Binding-site contacts:
Ligand atom C6 contacts residue THR120 of chain 7.C at 3.4 Å.
Ligand atom C5 contacts residue THR89 of chain 7.C at 4.1 Å.
Ligand atom O6 contacts residue PHE119 of chain 7.C at 2.8 Å (h-bond).
Ligand atom O5 contacts residue THR120 of chain 7.C at 3.4 Å (h-bond).
Ligand atom C2 contacts residue SER66 of chain 7.C at 4.4 Å.
Ligand atom C2 contacts residue ASN118 of chain 7.C at 2.4 Å.
Ligand atom C6 contacts residue PHE119 of chain 7.C at 4.1 Å (hydrophobic).
Ligand atom C1 contacts residue THR89 of chain 7.C at 3.9 Å.
Ligand atom C1 contacts residue ASN118 of chain 7.C at 1.4 Å.
Ligand atom O6 contacts residue ASN118 of chain 7.C at 4.1 Å.
Ligand atom C8 contacts residue TYR90 of chain 7.C at 3.9 Å (hydrophobic).
Ligand atom C8 contacts residue ASN118 of chain 7.C at 3.9 Å.
Ligand atom C7 contacts residue ASN118 of chain 7.C at 3.6 Å.
Ligand atom C4 contacts residue ASN118 of chain 7.C at 4.2 Å.
Ligand atom N2 contacts residue TYR90 of chain 7.C at 4.5 Å.
Ligand atom C6 contacts residue THR89 of chain 7.C at 4.2 Å.
Ligand atom N2 contacts residue ASN118 of chain 7.C at 2.9 Å (h-bond).
Ligand atom O5 contacts residue ASN118 of chain 7.C at 2.4 Å (h-bond).
Ligand atom O5 contacts residue THR89 of chain 7.C at 3.8 Å.
Ligand atom O7 contacts residue TYR90 of chain 7.C at 3.7 Å.
Ligand atom O7 contacts residue ASN118 of chain 7.C at 4.5 Å.
Ligand atom O5 contacts residue PHE119 of chain 7.C at 4.2 Å.
Ligand atom C7 contacts residue TYR90 of chain 7.C at 3.8 Å (hydrophobic).
Ligand atom C3 contacts residue ASN118 of chain 7.C at 3.8 Å.
Ligand atom O6 contacts residue THR120 of chain 7.C at 3.1 Å (h-bond).
Ligand atom C5 contacts residue ASN118 of chain 7.C at 3.7 Å.
Ligand atom C1 contacts residue SER66 of chain 7.C at 4.2 Å.
Ligand atom C5 contacts residue THR120 of chain 7.C at 4.0 Å.
Ligand atom O6 contacts residue THR89 of chain 7.C at 3.5 Å.

Sequence of chain 7.C:
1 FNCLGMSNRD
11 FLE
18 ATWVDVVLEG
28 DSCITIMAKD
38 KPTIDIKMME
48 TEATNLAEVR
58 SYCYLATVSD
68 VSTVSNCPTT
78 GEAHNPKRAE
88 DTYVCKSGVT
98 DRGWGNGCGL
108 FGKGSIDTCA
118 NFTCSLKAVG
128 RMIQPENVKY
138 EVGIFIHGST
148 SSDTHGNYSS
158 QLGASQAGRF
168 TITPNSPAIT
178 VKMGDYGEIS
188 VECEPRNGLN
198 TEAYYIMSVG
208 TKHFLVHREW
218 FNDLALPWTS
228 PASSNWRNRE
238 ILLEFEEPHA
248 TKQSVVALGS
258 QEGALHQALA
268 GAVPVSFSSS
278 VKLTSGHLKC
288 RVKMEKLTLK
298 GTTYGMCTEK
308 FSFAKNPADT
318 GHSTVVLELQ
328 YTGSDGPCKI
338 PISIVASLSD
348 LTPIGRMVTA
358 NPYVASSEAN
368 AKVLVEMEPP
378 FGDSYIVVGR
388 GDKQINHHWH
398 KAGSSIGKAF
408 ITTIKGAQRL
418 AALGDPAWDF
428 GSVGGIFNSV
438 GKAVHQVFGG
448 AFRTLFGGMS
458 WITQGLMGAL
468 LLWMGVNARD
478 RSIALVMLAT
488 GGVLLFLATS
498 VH

A small-molecule ligand and the protein it binds are described below.
Small molecule (SMILES): CC(=O)N[C@@H]1[C@@H](O)[C@H](O)[C@@H](CO)O[C@H]1O